Sequence of chain 1.A:
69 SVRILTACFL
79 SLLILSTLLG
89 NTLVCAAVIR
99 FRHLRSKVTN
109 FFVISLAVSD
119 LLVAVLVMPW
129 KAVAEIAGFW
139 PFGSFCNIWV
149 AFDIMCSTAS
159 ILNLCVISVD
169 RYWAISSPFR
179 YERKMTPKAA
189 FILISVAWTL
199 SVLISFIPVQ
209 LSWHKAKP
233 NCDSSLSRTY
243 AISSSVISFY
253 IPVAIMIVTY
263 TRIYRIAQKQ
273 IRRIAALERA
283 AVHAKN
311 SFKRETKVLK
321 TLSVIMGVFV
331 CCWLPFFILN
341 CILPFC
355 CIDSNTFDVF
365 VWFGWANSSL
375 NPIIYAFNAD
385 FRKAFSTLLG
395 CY

Binding-site contacts:
Ligand atom C8 contacts residue LEU319 of chain 1.A at 4.0 Å (hydrophobic).
Ligand atom C4 contacts residue THR316 of chain 1.A at 4.5 Å.
Ligand atom C25 contacts residue VAL328 of chain 1.A at 3.8 Å (hydrophobic).
Ligand atom C25 contacts residue GLY327 of chain 1.A at 3.6 Å.
Ligand atom C26 contacts residue GLY327 of chain 1.A at 3.7 Å.
Ligand atom C18 contacts residue VAL324 of chain 1.A at 4.1 Å (hydrophobic).
Ligand atom C27 contacts residue GLY327 of chain 1.A at 3.5 Å.
Ligand atom C19 contacts residue LEU319 of chain 1.A at 3.7 Å (hydrophobic).
Ligand atom C27 contacts residue VAL328 of chain 1.A at 4.0 Å (hydrophobic).
Ligand atom C2 contacts residue THR316 of chain 1.A at 3.7 Å.
Ligand atom O1 contacts residue PHE312 of chain 1.A at 4.2 Å.
Ligand atom C19 contacts residue THR316 of chain 1.A at 3.7 Å.
Ligand atom C18 contacts residue LYS320 of chain 1.A at 4.4 Å.
Ligand atom C18 contacts residue SER323 of chain 1.A at 4.2 Å.
Ligand atom C23 contacts residue VAL324 of chain 1.A at 4.0 Å (hydrophobic).
Ligand atom C22 contacts residue VAL324 of chain 1.A at 4.5 Å (hydrophobic).
Ligand atom C20 contacts residue VAL324 of chain 1.A at 3.8 Å (hydrophobic).
Ligand atom C15 contacts residue SER323 of chain 1.A at 4.0 Å.
Ligand atom C7 contacts residue LEU319 of chain 1.A at 4.0 Å (hydrophobic).
Ligand atom C5 contacts residue LEU319 of chain 1.A at 4.0 Å (hydrophobic).
Ligand atom C21 contacts residue VAL324 of chain 1.A at 3.9 Å (hydrophobic).
Ligand atom C27 contacts residue CYS331 of chain 1.A at 3.9 Å (hydrophobic).
Ligand atom C10 contacts residue LEU319 of chain 1.A at 4.4 Å (hydrophobic).
Ligand atom C6 contacts residue LEU319 of chain 1.A at 3.8 Å (hydrophobic).

The small molecule below binds the protein below.
Small molecule (SMILES): CC(C)CCC[C@@H](C)[C@H]1CC[C@H]2[C@@H]3CC=C4C[C@@H](O)CC[C@]4(C)[C@H]3CC[C@]12C